Sequence of chain 1.B:
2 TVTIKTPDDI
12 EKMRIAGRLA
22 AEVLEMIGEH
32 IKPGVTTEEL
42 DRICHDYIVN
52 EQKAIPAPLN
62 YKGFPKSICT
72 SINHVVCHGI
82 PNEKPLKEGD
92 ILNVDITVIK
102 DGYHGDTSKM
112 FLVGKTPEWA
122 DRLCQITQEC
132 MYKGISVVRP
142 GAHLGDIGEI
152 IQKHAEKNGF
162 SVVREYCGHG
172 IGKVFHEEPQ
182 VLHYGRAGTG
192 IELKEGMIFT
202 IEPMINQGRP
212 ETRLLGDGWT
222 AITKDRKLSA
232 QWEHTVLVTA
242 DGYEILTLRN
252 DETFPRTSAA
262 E

Sequence of chain 1.D:
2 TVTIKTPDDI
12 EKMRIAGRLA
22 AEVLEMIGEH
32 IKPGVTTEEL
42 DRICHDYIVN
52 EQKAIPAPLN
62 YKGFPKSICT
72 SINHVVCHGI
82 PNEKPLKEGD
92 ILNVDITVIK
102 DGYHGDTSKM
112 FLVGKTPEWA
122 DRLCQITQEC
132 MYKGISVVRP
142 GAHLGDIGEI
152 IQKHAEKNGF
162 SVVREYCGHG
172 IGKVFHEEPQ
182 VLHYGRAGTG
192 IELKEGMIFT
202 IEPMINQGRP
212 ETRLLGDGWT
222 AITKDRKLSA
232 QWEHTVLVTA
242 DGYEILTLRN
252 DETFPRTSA

Binding-site contacts:
Ligand atom OXT contacts residue ASP107 of chain 1.D at 3.8 Å.
Ligand atom CA contacts residue THR2 of chain 1.B at 3.5 Å.
Ligand atom CB contacts residue PHE176 of chain 1.D at 3.5 Å (hydrophobic).
Ligand atom CA contacts residue PHE176 of chain 1.D at 4.1 Å (hydrophobic).
Ligand atom C contacts residue THR2 of chain 1.B at 2.9 Å.
Ligand atom OXT contacts residue HIS177 of chain 1.D at 2.7 Å (h-bond).
Ligand atom C contacts residue HIS170 of chain 1.D at 4.0 Å.
Ligand atom CB contacts residue THR2 of chain 1.B at 4.1 Å.
Ligand atom CE contacts residue CYS70 of chain 1.D at 4.0 Å (hydrophobic).
Ligand atom C contacts residue MN1 of chain 1.S at 3.0 Å.
Ligand atom O contacts residue ASP107 of chain 1.D at 3.0 Å (salt-bridge).
Ligand atom CA contacts residue ASP96 of chain 1.D at 3.3 Å.
Ligand atom N contacts residue THR98 of chain 1.D at 3.1 Å (h-bond).
Ligand atom O contacts residue ASP96 of chain 1.D at 3.8 Å.
Ligand atom O contacts residue MN1 of chain 1.R at 2.0 Å.
Ligand atom N contacts residue MN1 of chain 1.S at 2.4 Å.
Ligand atom N contacts residue PHE176 of chain 1.D at 3.8 Å.
Ligand atom O contacts residue MN1 of chain 1.S at 2.4 Å.
Ligand atom CG contacts residue CYS70 of chain 1.D at 3.9 Å (hydrophobic).
Ligand atom CE contacts residue TRP220 of chain 1.D at 3.9 Å (hydrophobic).
Ligand atom CE contacts residue PHE65 of chain 1.D at 3.3 Å (hydrophobic).
Ligand atom O contacts residue GLU203 of chain 1.D at 3.0 Å (salt-bridge).
Ligand atom OXT contacts residue MN1 of chain 1.R at 3.1 Å.
Ligand atom OXT contacts residue THR2 of chain 1.B at 2.8 Å (h-bond).
Ligand atom C contacts residue ASP96 of chain 1.D at 4.0 Å.
Ligand atom CA contacts residue MN1 of chain 1.S at 3.0 Å.
Ligand atom C contacts residue MN1 of chain 1.R at 2.9 Å.
Ligand atom SD contacts residue TYR62 of chain 1.D at 4.0 Å.
Ligand atom C contacts residue GLU203 of chain 1.D at 4.0 Å.
Ligand atom CB contacts residue HIS177 of chain 1.D at 4.1 Å.
Ligand atom C contacts residue ASP107 of chain 1.D at 3.5 Å.
Ligand atom CG contacts residue HIS79 of chain 1.D at 3.8 Å.
Ligand atom O contacts residue HIS170 of chain 1.D at 3.7 Å.
Ligand atom CE contacts residue PRO59 of chain 1.D at 3.9 Å (hydrophobic).
Ligand atom C contacts residue HIS177 of chain 1.D at 3.8 Å.
Ligand atom N contacts residue ASP96 of chain 1.D at 3.1 Å (salt-bridge).
Ligand atom OXT contacts residue HIS170 of chain 1.D at 3.5 Å (h-bond).
Ligand atom O contacts residue GLU234 of chain 1.D at 3.2 Å (salt-bridge).
Ligand atom O contacts residue THR2 of chain 1.B at 3.1 Å (h-bond).
Ligand atom N contacts residue ASP107 of chain 1.D at 3.2 Å (salt-bridge).

A protein and the small-molecule ligand that binds it are described below.
Small molecule (SMILES): CSCC[C@H](N)C(=O)O